A protein and the small-molecule ligand that binds it are described below.
Small molecule (SMILES): O=C(N[C@@H](Cc1ccccc1)P(=O)(O)C[C@@H](Cc1cc(-c2ccccc2)no1)C(=O)N[C@@H](Cc1ccc(O)cc1)C(=O)O)OCc1ccccc1

Sequence of chain 1.A:
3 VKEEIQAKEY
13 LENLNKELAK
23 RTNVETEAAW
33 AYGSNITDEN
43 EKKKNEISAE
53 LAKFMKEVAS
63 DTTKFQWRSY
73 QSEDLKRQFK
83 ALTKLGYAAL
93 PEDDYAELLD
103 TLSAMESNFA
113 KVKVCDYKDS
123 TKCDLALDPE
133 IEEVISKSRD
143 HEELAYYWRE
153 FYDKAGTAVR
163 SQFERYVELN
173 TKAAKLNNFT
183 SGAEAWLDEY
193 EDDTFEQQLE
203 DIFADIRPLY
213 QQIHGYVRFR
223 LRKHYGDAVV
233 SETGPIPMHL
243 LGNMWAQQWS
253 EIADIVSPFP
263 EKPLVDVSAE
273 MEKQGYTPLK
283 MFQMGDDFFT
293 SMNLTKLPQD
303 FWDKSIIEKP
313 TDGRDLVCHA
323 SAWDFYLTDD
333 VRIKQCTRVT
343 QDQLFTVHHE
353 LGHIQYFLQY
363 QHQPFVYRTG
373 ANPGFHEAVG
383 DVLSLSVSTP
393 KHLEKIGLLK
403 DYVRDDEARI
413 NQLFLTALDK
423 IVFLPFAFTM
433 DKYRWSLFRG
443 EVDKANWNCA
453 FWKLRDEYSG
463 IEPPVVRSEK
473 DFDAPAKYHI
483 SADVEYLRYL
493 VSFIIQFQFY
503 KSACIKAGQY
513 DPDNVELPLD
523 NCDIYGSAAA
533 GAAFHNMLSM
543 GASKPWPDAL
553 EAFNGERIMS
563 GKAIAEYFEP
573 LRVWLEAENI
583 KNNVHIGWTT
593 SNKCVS

Binding-site contacts:
Ligand atom OAG contacts residue ZN1 of chain 1.C at 2.4 Å.
Ligand atom OAC contacts residue TYR491 of chain 1.A at 3.2 Å (h-bond).
Ligand atom OAD contacts residue TYR491 of chain 1.A at 2.5 Å (h-bond).
Ligand atom CBF contacts residue GLU352 of chain 1.A at 3.3 Å.
Ligand atom OAD contacts residue GLU379 of chain 1.A at 3.3 Å (salt-bridge).
Ligand atom O contacts residue LYS479 of chain 1.A at 2.7 Å (salt-bridge).
Ligand atom OAG contacts residue HIS355 of chain 1.A at 3.1 Å (h-bond).
Ligand atom OAC contacts residue HIS321 of chain 1.A at 2.8 Å (h-bond).
Ligand atom OH contacts residue PHE495 of chain 1.A at 3.6 Å.
Ligand atom O contacts residue GLN249 of chain 1.A at 3.2 Å (h-bond).
Ligand atom CBU contacts residue THR348 of chain 1.A at 3.4 Å.
Ligand atom CZ contacts residue PHE495 of chain 1.A at 3.5 Å (hydrophobic).
Ligand atom OAG contacts residue HIS351 of chain 1.A at 3.3 Å (h-bond).
Ligand atom O contacts residue HIS481 of chain 1.A at 3.5 Å.
Ligand atom OXT contacts residue HIS321 of chain 1.A at 3.3 Å.
Ligand atom CAH contacts residue HIS378 of chain 1.A at 3.5 Å.
Ligand atom OAB contacts residue ALA324 of chain 1.A at 2.9 Å (h-bond).
Ligand atom CAJ contacts residue PHE347 of chain 1.A at 3.5 Å (hydrophobic).
Ligand atom OAD contacts residue ZN1 of chain 1.C at 2.2 Å.
Ligand atom CBT contacts residue THR348 of chain 1.A at 3.4 Å.
Ligand atom CE1 contacts residue GLN250 of chain 1.A at 3.5 Å.
Ligand atom OAD contacts residue HIS351 of chain 1.A at 3.5 Å (h-bond).
Ligand atom CBC contacts residue GLU352 of chain 1.A at 3.4 Å.
Ligand atom CAL contacts residue HIS378 of chain 1.A at 3.3 Å.
Ligand atom O contacts residue TYR488 of chain 1.A at 2.6 Å (h-bond).
Ligand atom CBF contacts residue ALA322 of chain 1.A at 3.1 Å (hydrophobic).
Ligand atom CB contacts residue TYR488 of chain 1.A at 3.4 Å (hydrophobic).
Ligand atom CAQ contacts residue PHE359 of chain 1.A at 3.6 Å (hydrophobic).
Ligand atom CBX contacts residue ALA322 of chain 1.A at 3.5 Å (hydrophobic).
Ligand atom OAG contacts residue GLU352 of chain 1.A at 2.6 Å (salt-bridge).
Ligand atom C contacts residue HIS481 of chain 1.A at 3.5 Å.
Ligand atom OAC contacts residue HIS481 of chain 1.A at 3.0 Å (h-bond).
Ligand atom OH contacts residue ASP383 of chain 1.A at 2.9 Å (salt-bridge).
Ligand atom CAN contacts residue VAL486 of chain 1.A at 3.6 Å (hydrophobic).
Ligand atom CE2 contacts residue ASP383 of chain 1.A at 3.6 Å.
Ligand atom OAB contacts residue SER323 of chain 1.A at 3.5 Å.
Ligand atom CAV contacts residue THR348 of chain 1.A at 3.4 Å.
Ligand atom CBV contacts residue GLU352 of chain 1.A at 3.4 Å.
Ligand atom PBY contacts residue ZN1 of chain 1.C at 2.7 Å.
Ligand atom CBB contacts residue ALA324 of chain 1.A at 3.4 Å (hydrophobic).